Sequence of chain 1.A:
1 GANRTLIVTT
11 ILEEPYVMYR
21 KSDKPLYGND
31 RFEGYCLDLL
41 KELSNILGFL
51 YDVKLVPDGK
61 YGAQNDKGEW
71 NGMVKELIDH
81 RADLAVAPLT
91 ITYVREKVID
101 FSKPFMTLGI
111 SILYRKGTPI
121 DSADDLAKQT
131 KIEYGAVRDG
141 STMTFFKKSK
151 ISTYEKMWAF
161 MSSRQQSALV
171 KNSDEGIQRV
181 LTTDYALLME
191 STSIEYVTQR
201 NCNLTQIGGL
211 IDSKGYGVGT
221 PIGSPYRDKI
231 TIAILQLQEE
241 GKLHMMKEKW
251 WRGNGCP

A protein and the small-molecule ligand that binds it are described below.
Small molecule (SMILES): CN[C@H]1[C@H]2O[C@@](C[C@H](N)C(=O)O)(C(=O)O)C[C@H]2OC[C@H]1O

Binding-site contacts:
Ligand atom OXT contacts residue ARG95 of chain 1.A at 2.7 Å (salt-bridge).
Ligand atom NH contacts residue GLU190 of chain 1.A at 3.0 Å (salt-bridge).
Ligand atom OAC contacts residue GLU190 of chain 1.A at 2.8 Å (salt-bridge).
Ligand atom OAF contacts residue SER141 of chain 1.A at 3.2 Å (h-bond).
Ligand atom CAI contacts residue GLU13 of chain 1.A at 3.6 Å.
Ligand atom OXT contacts residue GLY140 of chain 1.A at 3.3 Å.
Ligand atom CAR contacts residue SER173 of chain 1.A at 3.3 Å.
Ligand atom CAH contacts residue GLU13 of chain 1.A at 3.5 Å.
Ligand atom CA contacts residue SER141 of chain 1.A at 3.2 Å.
Ligand atom CB contacts residue TYR61 of chain 1.A at 3.4 Å (hydrophobic).
Ligand atom OAF contacts residue THR142 of chain 1.A at 3.0 Å (h-bond).
Ligand atom CAA contacts residue TYR216 of chain 1.A at 3.5 Å (hydrophobic).
Ligand atom CAA contacts residue SER193 of chain 1.A at 3.3 Å.
Ligand atom OXT contacts residue SER141 of chain 1.A at 2.8 Å (h-bond).
Ligand atom C contacts residue SER141 of chain 1.A at 3.3 Å.
Ligand atom OAB contacts residue GLU190 of chain 1.A at 3.4 Å.
Ligand atom N contacts residue PRO88 of chain 1.A at 2.8 Å (h-bond).
Ligand atom OAQ contacts residue VAL137 of chain 1.A at 3.3 Å.
Ligand atom CA contacts residue GLU190 of chain 1.A at 3.4 Å.
Ligand atom C contacts residue TYR61 of chain 1.A at 3.5 Å (hydrophobic).
Ligand atom OAF contacts residue GLY140 of chain 1.A at 3.6 Å.
Ligand atom O contacts residue LEU89 of chain 1.A at 3.5 Å.
Ligand atom OAC contacts residue MET189 of chain 1.A at 3.4 Å.
Ligand atom CA contacts residue THR90 of chain 1.A at 3.5 Å.
Ligand atom CAP contacts residue SER173 of chain 1.A at 3.3 Å.
Ligand atom CAE contacts residue THR142 of chain 1.A at 3.3 Å.
Ligand atom OXT contacts residue TYR61 of chain 1.A at 3.4 Å.
Ligand atom NH contacts residue SER193 of chain 1.A at 2.7 Å (h-bond).
Ligand atom C contacts residue ARG95 of chain 1.A at 3.5 Å.
Ligand atom CAH contacts residue SER193 of chain 1.A at 3.4 Å.
Ligand atom O contacts residue PRO88 of chain 1.A at 3.5 Å (h-bond).
Ligand atom N contacts residue THR90 of chain 1.A at 2.9 Å (h-bond).
Ligand atom C contacts residue THR90 of chain 1.A at 3.6 Å.
Ligand atom O contacts residue THR90 of chain 1.A at 2.8 Å (h-bond).
Ligand atom O contacts residue ARG95 of chain 1.A at 2.9 Å (salt-bridge).
Ligand atom OAB contacts residue THR142 of chain 1.A at 2.7 Å (h-bond).
Ligand atom OAJ contacts residue GLU190 of chain 1.A at 3.0 Å (salt-bridge).
Ligand atom CAA contacts residue GLU190 of chain 1.A at 3.4 Å.
Ligand atom O contacts residue TYR61 of chain 1.A at 3.5 Å.
Ligand atom N contacts residue GLU190 of chain 1.A at 2.9 Å (salt-bridge).